Sequence of chain 1.B:
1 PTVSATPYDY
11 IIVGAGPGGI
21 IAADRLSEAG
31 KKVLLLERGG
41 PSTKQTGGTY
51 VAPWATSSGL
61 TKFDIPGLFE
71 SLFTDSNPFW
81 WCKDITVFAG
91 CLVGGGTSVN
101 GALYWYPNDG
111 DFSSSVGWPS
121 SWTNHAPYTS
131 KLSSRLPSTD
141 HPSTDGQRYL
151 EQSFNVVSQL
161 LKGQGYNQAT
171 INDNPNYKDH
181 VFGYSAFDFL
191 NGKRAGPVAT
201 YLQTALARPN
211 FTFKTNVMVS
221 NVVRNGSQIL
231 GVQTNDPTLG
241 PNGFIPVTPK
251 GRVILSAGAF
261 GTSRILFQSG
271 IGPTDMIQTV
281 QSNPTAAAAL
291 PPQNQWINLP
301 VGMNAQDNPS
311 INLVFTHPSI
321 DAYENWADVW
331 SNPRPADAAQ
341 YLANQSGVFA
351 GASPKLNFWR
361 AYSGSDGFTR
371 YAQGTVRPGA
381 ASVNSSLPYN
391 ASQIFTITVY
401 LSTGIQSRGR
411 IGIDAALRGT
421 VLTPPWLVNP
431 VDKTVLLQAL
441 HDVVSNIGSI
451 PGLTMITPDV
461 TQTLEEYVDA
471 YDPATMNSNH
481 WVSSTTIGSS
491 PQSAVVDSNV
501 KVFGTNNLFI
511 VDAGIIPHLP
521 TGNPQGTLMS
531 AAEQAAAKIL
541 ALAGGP

Binding-site contacts:
Ligand atom O3 contacts residue THR2 of chain 1.B at 4.1 Å.
Ligand atom C1 contacts residue VAL3 of chain 1.B at 3.5 Å (hydrophobic).
Ligand atom C6 contacts residue THR2 of chain 1.B at 4.2 Å.
Ligand atom O4 contacts residue THR2 of chain 1.B at 4.4 Å.
Ligand atom O5 contacts residue THR2 of chain 1.B at 2.4 Å (h-bond).
Ligand atom C2 contacts residue THR2 of chain 1.B at 2.4 Å.
Ligand atom C4 contacts residue THR2 of chain 1.B at 3.4 Å.
Ligand atom O2 contacts residue THR2 of chain 1.B at 3.6 Å.
Ligand atom O5 contacts residue VAL3 of chain 1.B at 4.5 Å.
Ligand atom O6 contacts residue THR2 of chain 1.B at 4.1 Å.
Ligand atom C5 contacts residue THR2 of chain 1.B at 2.9 Å.
Ligand atom O2 contacts residue VAL3 of chain 1.B at 3.9 Å.
Ligand atom C1 contacts residue THR2 of chain 1.B at 1.4 Å.
Ligand atom C3 contacts residue THR2 of chain 1.B at 2.8 Å.
Ligand atom C2 contacts residue VAL3 of chain 1.B at 4.1 Å (hydrophobic).

A small-molecule ligand and the protein it binds are described below.
Small molecule (SMILES): OC[C@H]1O[C@H](O)[C@@H](O)[C@@H](O)[C@@H]1O